This protein binds this small molecule.
Small molecule (SMILES): CSC[C@H]1O[C@@H](n2cnc3c(N)ncnc32)[C@H](O)[C@@H]1O

Sequence of chain 1.A:
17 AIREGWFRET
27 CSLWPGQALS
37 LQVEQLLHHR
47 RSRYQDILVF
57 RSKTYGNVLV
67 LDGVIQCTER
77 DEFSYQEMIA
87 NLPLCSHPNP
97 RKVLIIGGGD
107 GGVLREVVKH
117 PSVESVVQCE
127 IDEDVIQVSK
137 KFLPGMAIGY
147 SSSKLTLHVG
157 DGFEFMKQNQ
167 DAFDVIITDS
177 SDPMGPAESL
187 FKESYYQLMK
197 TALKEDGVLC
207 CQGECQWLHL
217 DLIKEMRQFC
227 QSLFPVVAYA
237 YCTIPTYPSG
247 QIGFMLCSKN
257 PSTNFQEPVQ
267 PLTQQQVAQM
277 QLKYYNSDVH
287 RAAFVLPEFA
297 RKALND

Binding-site contacts:
Ligand atom C5' contacts residue SER177 of chain 1.A at 3.3 Å.
Ligand atom C8 contacts residue SER177 of chain 1.A at 3.3 Å.
Ligand atom N7 contacts residue ALA183 of chain 1.A at 3.2 Å (h-bond).
Ligand atom O4' contacts residue SER177 of chain 1.A at 3.5 Å (h-bond).
Ligand atom N7 contacts residue PRO182 of chain 1.A at 3.3 Å.
Ligand atom N6 contacts residue PRO182 of chain 1.A at 3.1 Å (h-bond).
Ligand atom C3' contacts residue LEU67 of chain 1.A at 3.7 Å (hydrophobic).
Ligand atom N3 contacts residue CYS125 of chain 1.A at 3.7 Å.
Ligand atom C2 contacts residue CYS125 of chain 1.A at 3.4 Å (hydrophobic).
Ligand atom C2 contacts residue ILE127 of chain 1.A at 3.5 Å (hydrophobic).
Ligand atom N6 contacts residue SER185 of chain 1.A at 3.1 Å (h-bond).
Ligand atom N3 contacts residue GLY103 of chain 1.A at 3.5 Å.
Ligand atom N3 contacts residue ILE127 of chain 1.A at 3.3 Å (h-bond).
Ligand atom C2 contacts residue GLY156 of chain 1.A at 3.4 Å.
Ligand atom C3' contacts residue GLU126 of chain 1.A at 3.6 Å.
Ligand atom CS contacts residue ASP106 of chain 1.A at 3.2 Å.
Ligand atom N1 contacts residue GLY156 of chain 1.A at 3.5 Å (h-bond).
Ligand atom C2' contacts residue SER177 of chain 1.A at 3.5 Å.
Ligand atom N1 contacts residue GLY158 of chain 1.A at 2.8 Å (h-bond).
Ligand atom C2 contacts residue GLY158 of chain 1.A at 3.5 Å.
Ligand atom O3' contacts residue VAL131 of chain 1.A at 3.4 Å.
Ligand atom C4' contacts residue GLY104 of chain 1.A at 3.7 Å.
Ligand atom O4' contacts residue GLY103 of chain 1.A at 3.4 Å.
Ligand atom N1 contacts residue ASP157 of chain 1.A at 3.6 Å.
Ligand atom C4 contacts residue ILE127 of chain 1.A at 3.5 Å (hydrophobic).
Ligand atom O4' contacts residue ASP175 of chain 1.A at 3.5 Å (salt-bridge).
Ligand atom O2' contacts residue GLU126 of chain 1.A at 2.7 Å (salt-bridge).
Ligand atom N9 contacts residue ILE127 of chain 1.A at 3.7 Å.
Ligand atom C1' contacts residue GLU126 of chain 1.A at 3.2 Å.
Ligand atom C4' contacts residue GLU126 of chain 1.A at 3.6 Å.
Ligand atom C4' contacts residue ASP175 of chain 1.A at 3.6 Å.
Ligand atom O3' contacts residue GLY105 of chain 1.A at 3.6 Å (h-bond).
Ligand atom C5 contacts residue ILE127 of chain 1.A at 3.6 Å (hydrophobic).
Ligand atom C5' contacts residue SER176 of chain 1.A at 3.6 Å.
Ligand atom N6 contacts residue ASP157 of chain 1.A at 2.9 Å (salt-bridge).
Ligand atom C5' contacts residue ASP175 of chain 1.A at 3.2 Å.
Ligand atom O2' contacts residue GLN51 of chain 1.A at 2.9 Å (h-bond).
Ligand atom O3' contacts residue GLU126 of chain 1.A at 2.8 Å (salt-bridge).
Ligand atom N6 contacts residue LEU186 of chain 1.A at 3.7 Å.
Ligand atom C2' contacts residue GLU126 of chain 1.A at 3.5 Å.